Binding-site contacts:
Ligand atom O5 contacts residue ASN103 of chain 26.F at 2.6 Å (h-bond).
Ligand atom C8 contacts residue VAL146 of chain 26.F at 4.5 Å (hydrophobic).
Ligand atom C3 contacts residue ASN103 of chain 26.F at 4.5 Å.
Ligand atom O7 contacts residue LEU147 of chain 26.F at 3.0 Å.
Ligand atom N2 contacts residue LEU147 of chain 26.F at 3.6 Å.
Ligand atom C2 contacts residue THR145 of chain 26.F at 4.1 Å.
Ligand atom C2 contacts residue ASN103 of chain 26.F at 3.2 Å.
Ligand atom C5 contacts residue ASN103 of chain 26.F at 4.0 Å.
Ligand atom C7 contacts residue LEU147 of chain 26.F at 3.1 Å (hydrophobic).
Ligand atom C2 contacts residue LEU147 of chain 26.F at 4.3 Å (hydrophobic).
Ligand atom N2 contacts residue ASN103 of chain 26.F at 3.8 Å.
Ligand atom C8 contacts residue LEU147 of chain 26.F at 3.4 Å (hydrophobic).
Ligand atom C3 contacts residue THR145 of chain 26.F at 4.1 Å.
Ligand atom N2 contacts residue THR145 of chain 26.F at 4.0 Å.
Ligand atom C1 contacts residue THR145 of chain 26.F at 3.4 Å.
Ligand atom O5 contacts residue THR145 of chain 26.F at 4.0 Å.
Ligand atom C1 contacts residue ASN103 of chain 26.F at 1.7 Å.
Ligand atom C5 contacts residue THR145 of chain 26.F at 4.0 Å.

Sequence of chain 26.F:
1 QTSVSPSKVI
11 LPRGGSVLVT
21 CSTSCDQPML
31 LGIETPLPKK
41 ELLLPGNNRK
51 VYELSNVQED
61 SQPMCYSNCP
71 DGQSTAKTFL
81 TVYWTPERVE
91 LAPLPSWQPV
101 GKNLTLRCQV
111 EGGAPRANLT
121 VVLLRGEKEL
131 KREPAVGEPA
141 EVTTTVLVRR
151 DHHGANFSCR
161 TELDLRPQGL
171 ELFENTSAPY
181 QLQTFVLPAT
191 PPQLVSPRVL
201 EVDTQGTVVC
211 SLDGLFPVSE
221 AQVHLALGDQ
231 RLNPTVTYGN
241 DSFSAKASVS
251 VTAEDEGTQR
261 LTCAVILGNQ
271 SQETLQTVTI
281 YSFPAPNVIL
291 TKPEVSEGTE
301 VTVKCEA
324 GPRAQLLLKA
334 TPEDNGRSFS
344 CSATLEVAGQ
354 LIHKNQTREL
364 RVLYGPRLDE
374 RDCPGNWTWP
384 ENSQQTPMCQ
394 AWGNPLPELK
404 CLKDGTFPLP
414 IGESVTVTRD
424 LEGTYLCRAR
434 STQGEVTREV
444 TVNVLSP

A protein and the small-molecule ligand that binds it are described below.
Small molecule (SMILES): CC(=O)N[C@@H]1[C@@H](O)[C@H](O)[C@@H](CO)O[C@H]1O